The small molecule below binds the protein below.
Small molecule (SMILES): CC(=O)N[C@@H]1[C@@H](O)[C@H](O)[C@@H](CO)O[C@H]1O

Sequence of chain 1.D:
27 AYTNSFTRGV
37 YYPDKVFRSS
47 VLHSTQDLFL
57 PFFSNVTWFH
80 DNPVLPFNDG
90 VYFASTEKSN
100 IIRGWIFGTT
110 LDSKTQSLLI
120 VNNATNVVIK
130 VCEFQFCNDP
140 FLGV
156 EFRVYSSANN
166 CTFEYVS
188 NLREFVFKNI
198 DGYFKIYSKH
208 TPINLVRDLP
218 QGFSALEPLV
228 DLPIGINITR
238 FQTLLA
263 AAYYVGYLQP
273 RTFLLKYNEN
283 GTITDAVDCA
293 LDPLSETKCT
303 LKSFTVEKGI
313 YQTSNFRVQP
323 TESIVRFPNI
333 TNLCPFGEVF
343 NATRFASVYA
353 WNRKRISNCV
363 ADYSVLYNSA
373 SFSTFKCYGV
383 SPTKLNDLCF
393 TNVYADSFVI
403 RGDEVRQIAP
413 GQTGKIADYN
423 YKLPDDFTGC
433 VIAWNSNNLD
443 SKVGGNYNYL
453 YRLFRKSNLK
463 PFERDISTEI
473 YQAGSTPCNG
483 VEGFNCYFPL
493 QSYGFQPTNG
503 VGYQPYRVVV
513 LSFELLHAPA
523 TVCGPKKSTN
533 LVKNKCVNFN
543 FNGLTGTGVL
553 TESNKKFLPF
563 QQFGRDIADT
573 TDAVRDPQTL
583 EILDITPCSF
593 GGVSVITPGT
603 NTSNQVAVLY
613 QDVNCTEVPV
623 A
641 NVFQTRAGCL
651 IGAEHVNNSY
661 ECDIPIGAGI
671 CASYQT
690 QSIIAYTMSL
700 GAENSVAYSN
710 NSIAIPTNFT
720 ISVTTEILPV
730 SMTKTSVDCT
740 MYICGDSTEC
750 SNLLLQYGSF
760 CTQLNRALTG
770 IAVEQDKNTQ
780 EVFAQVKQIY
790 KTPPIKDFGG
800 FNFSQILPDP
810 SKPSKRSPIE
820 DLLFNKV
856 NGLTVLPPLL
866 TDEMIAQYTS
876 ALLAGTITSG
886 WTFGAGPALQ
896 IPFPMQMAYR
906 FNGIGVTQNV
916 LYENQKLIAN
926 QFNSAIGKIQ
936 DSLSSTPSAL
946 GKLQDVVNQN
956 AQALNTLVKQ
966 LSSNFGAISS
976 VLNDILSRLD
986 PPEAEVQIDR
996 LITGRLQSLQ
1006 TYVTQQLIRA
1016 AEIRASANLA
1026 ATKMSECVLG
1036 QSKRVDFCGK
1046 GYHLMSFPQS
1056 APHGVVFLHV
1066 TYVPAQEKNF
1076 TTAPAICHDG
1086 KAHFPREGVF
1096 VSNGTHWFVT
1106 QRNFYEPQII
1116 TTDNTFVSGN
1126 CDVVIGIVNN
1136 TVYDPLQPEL

Binding-site contacts:
Ligand atom O5 contacts residue THR618 of chain 1.D at 3.9 Å.
Ligand atom C1 contacts residue ASN616 of chain 1.D at 1.4 Å.
Ligand atom C7 contacts residue ASN616 of chain 1.D at 3.7 Å.
Ligand atom C1 contacts residue THR618 of chain 1.D at 4.1 Å.
Ligand atom O7 contacts residue ASN616 of chain 1.D at 4.1 Å.
Ligand atom C5 contacts residue ASN616 of chain 1.D at 3.6 Å.
Ligand atom C4 contacts residue ASN616 of chain 1.D at 4.2 Å.
Ligand atom O6 contacts residue THR618 of chain 1.D at 3.9 Å.
Ligand atom C5 contacts residue THR618 of chain 1.D at 4.4 Å.
Ligand atom C8 contacts residue ASN616 of chain 1.D at 4.5 Å.
Ligand atom C3 contacts residue ASN616 of chain 1.D at 3.8 Å.
Ligand atom N2 contacts residue ASN616 of chain 1.D at 2.9 Å (h-bond).
Ligand atom O5 contacts residue ASN616 of chain 1.D at 2.4 Å (h-bond).
Ligand atom C2 contacts residue ASN616 of chain 1.D at 2.4 Å.